A protein and the small-molecule ligand that binds it are described below.
Small molecule (SMILES): O=C([O-])C(=O)[O-]

Binding-site contacts:
Ligand atom C1 contacts residue MG1 of chain 1.K at 3.2 Å.
Ligand atom O1 contacts residue ALA313 of chain 1.B at 4.3 Å.
Ligand atom O4 contacts residue GLU292 of chain 1.B at 2.7 Å (salt-bridge).
Ligand atom C1 contacts residue THR348 of chain 1.B at 3.6 Å.
Ligand atom O3 contacts residue ALA313 of chain 1.B at 4.2 Å.
Ligand atom C2 contacts residue MG1 of chain 1.K at 3.4 Å.
Ligand atom C2 contacts residue ASP316 of chain 1.B at 3.8 Å.
Ligand atom O4 contacts residue ASP316 of chain 1.B at 3.0 Å (salt-bridge).
Ligand atom O1 contacts residue LYS290 of chain 1.B at 2.8 Å (salt-bridge).
Ligand atom C2 contacts residue THR348 of chain 1.B at 3.5 Å.
Ligand atom O2 contacts residue THR348 of chain 1.B at 2.6 Å (h-bond).
Ligand atom O3 contacts residue MET380 of chain 1.B at 4.1 Å.
Ligand atom O2 contacts residue ASP316 of chain 1.B at 3.8 Å.
Ligand atom O2 contacts residue ARG314 of chain 1.B at 3.3 Å (salt-bridge).
Ligand atom O4 contacts residue GLY315 of chain 1.B at 4.0 Å.
Ligand atom C1 contacts residue LYS290 of chain 1.B at 3.6 Å.
Ligand atom C1 contacts residue ALA313 of chain 1.B at 3.8 Å (hydrophobic).
Ligand atom O3 contacts residue MG1 of chain 1.K at 4.4 Å.
Ligand atom C2 contacts residue GLU292 of chain 1.B at 3.7 Å.
Ligand atom O3 contacts residue LYS290 of chain 1.B at 4.0 Å.
Ligand atom O4 contacts residue MG1 of chain 1.K at 2.7 Å.
Ligand atom O1 contacts residue ASP316 of chain 1.B at 4.3 Å.
Ligand atom O3 contacts residue ARG93 of chain 1.B at 4.5 Å.
Ligand atom O4 contacts residue ALA313 of chain 1.B at 3.6 Å.
Ligand atom O2 contacts residue ALA313 of chain 1.B at 3.2 Å.
Ligand atom C2 contacts residue ALA313 of chain 1.B at 3.4 Å (hydrophobic).
Ligand atom O3 contacts residue THR348 of chain 1.B at 2.9 Å (h-bond).
Ligand atom C1 contacts residue GLU292 of chain 1.B at 3.9 Å.
Ligand atom O2 contacts residue GLY315 of chain 1.B at 2.8 Å (h-bond).
Ligand atom C2 contacts residue ARG314 of chain 1.B at 4.3 Å.
Ligand atom O1 contacts residue GLU292 of chain 1.B at 3.2 Å (salt-bridge).
Ligand atom O1 contacts residue MG1 of chain 1.K at 2.4 Å.
Ligand atom C2 contacts residue GLY315 of chain 1.B at 3.8 Å.

Sequence of chain 1.B:
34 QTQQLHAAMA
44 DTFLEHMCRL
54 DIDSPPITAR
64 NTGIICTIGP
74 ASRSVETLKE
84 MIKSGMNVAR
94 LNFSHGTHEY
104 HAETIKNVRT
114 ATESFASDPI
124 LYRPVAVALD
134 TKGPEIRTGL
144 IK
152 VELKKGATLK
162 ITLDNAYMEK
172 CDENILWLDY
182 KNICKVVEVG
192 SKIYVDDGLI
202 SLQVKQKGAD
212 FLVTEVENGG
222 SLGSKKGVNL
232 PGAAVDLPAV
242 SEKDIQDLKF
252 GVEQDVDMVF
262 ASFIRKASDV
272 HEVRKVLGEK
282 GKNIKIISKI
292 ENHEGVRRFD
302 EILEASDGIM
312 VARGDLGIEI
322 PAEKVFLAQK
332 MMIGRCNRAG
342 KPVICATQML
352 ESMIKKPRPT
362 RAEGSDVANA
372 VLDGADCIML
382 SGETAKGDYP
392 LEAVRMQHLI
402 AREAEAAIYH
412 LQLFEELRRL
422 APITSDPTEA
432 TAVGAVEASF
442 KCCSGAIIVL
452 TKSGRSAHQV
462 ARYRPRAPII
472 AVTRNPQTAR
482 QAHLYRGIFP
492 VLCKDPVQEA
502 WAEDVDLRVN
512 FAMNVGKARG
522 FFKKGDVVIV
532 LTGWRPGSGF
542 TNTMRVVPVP